The small molecule below binds the protein below.
Small molecule (SMILES): Cc1nc(C)c([C@H](OC(C)(C)C)C(=O)O)c(N2CCC(C)(C)CC2)c1-c1ccc(OCCc2ccc(F)cc2)cc1

Sequence of chain 2.A:
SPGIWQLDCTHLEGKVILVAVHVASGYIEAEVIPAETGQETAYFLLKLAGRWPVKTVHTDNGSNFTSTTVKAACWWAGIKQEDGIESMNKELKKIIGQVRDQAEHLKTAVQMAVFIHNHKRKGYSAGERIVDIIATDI

Sequence of chain 1.A:
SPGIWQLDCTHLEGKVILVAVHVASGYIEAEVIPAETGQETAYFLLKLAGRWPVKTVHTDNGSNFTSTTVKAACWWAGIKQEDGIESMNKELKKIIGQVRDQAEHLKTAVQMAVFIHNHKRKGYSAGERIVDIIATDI

Binding-site contacts:
Ligand atom O14 contacts residue THR145 of chain 1.A at 3.5 Å (h-bond).
Ligand atom O13 contacts residue HIS142 of chain 1.A at 3.0 Å (h-bond).
Ligand atom C38 contacts residue LYS98 of chain 2.A at 3.9 Å.
Ligand atom C12 contacts residue GLU141 of chain 1.A at 3.5 Å.
Ligand atom C8 contacts residue THR145 of chain 1.A at 3.9 Å.
Ligand atom C9 contacts residue GLN66 of chain 2.A at 3.8 Å.
Ligand atom F41 contacts residue ALA99 of chain 2.A at 3.9 Å.
Ligand atom C31 contacts residue THR96 of chain 2.A at 3.6 Å.
Ligand atom C29 contacts residue ALA99 of chain 2.A at 3.6 Å (hydrophobic).
Ligand atom C39 contacts residue ALA99 of chain 2.A at 3.9 Å (hydrophobic).
Ligand atom N3 contacts residue GLN66 of chain 2.A at 3.5 Å (h-bond).
Ligand atom C37 contacts residue TRP102 of chain 2.A at 3.8 Å (hydrophobic).
Ligand atom C38 contacts residue ALA99 of chain 2.A at 3.8 Å (hydrophobic).
Ligand atom C17 contacts residue THR145 of chain 1.A at 3.8 Å.
Ligand atom C9 contacts residue GLU141 of chain 1.A at 3.6 Å.
Ligand atom C23 contacts residue THR145 of chain 1.A at 3.9 Å.
Ligand atom C24 contacts residue GLN66 of chain 2.A at 3.8 Å.
Ligand atom C40 contacts residue THR95 of chain 2.A at 3.9 Å.
Ligand atom C26 contacts residue TYR70 of chain 2.A at 4.0 Å (hydrophobic).
Ligand atom C25 contacts residue GLN66 of chain 2.A at 3.8 Å.
Ligand atom C17 contacts residue MET149 of chain 1.A at 3.8 Å (hydrophobic).
Ligand atom O15 contacts residue GLU141 of chain 1.A at 2.8 Å (salt-bridge).
Ligand atom C9 contacts residue HIS142 of chain 1.A at 3.7 Å.
Ligand atom O14 contacts residue HIS142 of chain 1.A at 3.8 Å.
Ligand atom C21 contacts residue MET149 of chain 1.A at 4.0 Å (hydrophobic).
Ligand atom C12 contacts residue THR145 of chain 1.A at 3.7 Å.
Ligand atom C26 contacts residue THR145 of chain 1.A at 3.4 Å.
Ligand atom O15 contacts residue ALA140 of chain 1.A at 3.4 Å.
Ligand atom C19 contacts residue ALA100 of chain 2.A at 3.9 Å (hydrophobic).
Ligand atom C30 contacts residue ALA99 of chain 2.A at 3.7 Å (hydrophobic).
Ligand atom C16 contacts residue GLN139 of chain 1.A at 3.9 Å.
Ligand atom C25 contacts residue THR96 of chain 2.A at 3.8 Å.
Ligand atom O13 contacts residue GLU141 of chain 1.A at 3.4 Å (salt-bridge).
Ligand atom F41 contacts residue LYS98 of chain 2.A at 3.2 Å.
Ligand atom C37 contacts residue ALA99 of chain 2.A at 3.9 Å (hydrophobic).
Ligand atom C21 contacts residue ALA100 of chain 2.A at 3.9 Å (hydrophobic).
Ligand atom O13 contacts residue THR145 of chain 1.A at 2.8 Å (h-bond).
Ligand atom C22 contacts residue ALA99 of chain 2.A at 3.8 Å (hydrophobic).
Ligand atom O32 contacts residue ALA99 of chain 2.A at 3.5 Å.
Ligand atom F41 contacts residue TRP102 of chain 2.A at 3.9 Å.